Sequence of chain 1.A:
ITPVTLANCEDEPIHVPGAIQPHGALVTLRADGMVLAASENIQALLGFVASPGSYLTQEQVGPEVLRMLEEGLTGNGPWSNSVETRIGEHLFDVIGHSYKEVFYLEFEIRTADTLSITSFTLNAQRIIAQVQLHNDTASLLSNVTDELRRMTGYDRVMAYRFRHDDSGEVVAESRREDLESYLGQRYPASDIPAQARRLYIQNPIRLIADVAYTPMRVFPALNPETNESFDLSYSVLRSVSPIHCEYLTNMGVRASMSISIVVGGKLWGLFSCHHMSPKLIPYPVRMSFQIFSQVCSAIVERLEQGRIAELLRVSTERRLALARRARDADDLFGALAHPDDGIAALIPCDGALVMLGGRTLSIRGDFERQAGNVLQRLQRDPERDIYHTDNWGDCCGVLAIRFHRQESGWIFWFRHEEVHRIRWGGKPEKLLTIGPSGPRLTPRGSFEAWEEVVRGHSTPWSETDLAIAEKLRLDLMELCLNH

Binding-site contacts:
Ligand atom CAA contacts residue HIS247 of chain 1.A at 2.2 Å.
Ligand atom C1D contacts residue ASP194 of chain 1.A at 3.4 Å.
Ligand atom NA contacts residue ASP194 of chain 1.A at 3.3 Å (salt-bridge).
Ligand atom CMB contacts residue TYR250 of chain 1.A at 2.5 Å (hydrophobic).
Ligand atom C2A contacts residue HIS247 of chain 1.A at 2.7 Å.
Ligand atom C3A contacts residue HIS247 of chain 1.A at 3.3 Å.
Ligand atom CAB contacts residue GLN188 of chain 1.A at 2.7 Å.
Ligand atom C1D contacts residue PRO196 of chain 1.A at 3.5 Å (hydrophobic).
Ligand atom O2D contacts residue ILE211 of chain 1.A at 3.6 Å.
Ligand atom OB contacts residue TYR163 of chain 1.A at 3.1 Å (h-bond).
Ligand atom CGD contacts residue ARG209 of chain 1.A at 2.9 Å.
Ligand atom C1A contacts residue HIS247 of chain 1.A at 3.5 Å.
Ligand atom CBC contacts residue CYS12 of chain 1.A at 1.7 Å (hydrophobic).
Ligand atom O2A contacts residue SER275 of chain 1.A at 3.4 Å (h-bond).
Ligand atom C4C contacts residue ASP194 of chain 1.A at 3.4 Å.
Ligand atom O2A contacts residue SER261 of chain 1.A at 3.1 Å (h-bond).
Ligand atom OC contacts residue ASP194 of chain 1.A at 2.8 Å (salt-bridge).
Ligand atom CBB contacts residue VAL173 of chain 1.A at 3.5 Å (hydrophobic).
Ligand atom CHD contacts residue PRO196 of chain 1.A at 3.4 Å (hydrophobic).
Ligand atom CGA contacts residue SER275 of chain 1.A at 3.3 Å.
Ligand atom NA contacts residue ILE195 of chain 1.A at 3.5 Å.
Ligand atom CMD contacts residue ILE17 of chain 1.A at 3.1 Å (hydrophobic).
Ligand atom ND contacts residue ASP194 of chain 1.A at 2.6 Å (salt-bridge).
Ligand atom O2D contacts residue ARG209 of chain 1.A at 2.9 Å (salt-bridge).
Ligand atom O2D contacts residue HIS247 of chain 1.A at 3.5 Å.
Ligand atom CHA contacts residue TYR203 of chain 1.A at 3.6 Å (hydrophobic).
Ligand atom CBA contacts residue TYR203 of chain 1.A at 2.7 Å (hydrophobic).
Ligand atom CHB contacts residue ASP194 of chain 1.A at 3.4 Å.
Ligand atom O1A contacts residue SER275 of chain 1.A at 2.9 Å (h-bond).
Ligand atom C4D contacts residue ASP194 of chain 1.A at 3.5 Å.
Ligand atom CMC contacts residue ARG453 of chain 1.A at 3.5 Å.
Ligand atom O1D contacts residue ARG209 of chain 1.A at 2.4 Å (salt-bridge).
Ligand atom OB contacts residue MET161 of chain 1.A at 3.5 Å.
Ligand atom NC contacts residue ASP194 of chain 1.A at 3.1 Å (salt-bridge).
Ligand atom OC contacts residue TYR250 of chain 1.A at 3.2 Å.
Ligand atom O2A contacts residue SER259 of chain 1.A at 3.5 Å (h-bond).
Ligand atom CAD contacts residue TYR203 of chain 1.A at 3.5 Å (hydrophobic).
Ligand atom CAC contacts residue CYS12 of chain 1.A at 2.8 Å (hydrophobic).
Ligand atom CMB contacts residue SER459 of chain 1.A at 3.6 Å.
Ligand atom CBB contacts residue GLN188 of chain 1.A at 3.1 Å.

This small molecule binds to this protein.
Small molecule (SMILES): C=CC1=C(C)/C(=C/c2[nH]c(/C=C3\N=C(/C=C4\NC(=O)C(C)=C4C=C)C(C)=C3CCC(=O)O)c(CCC(=O)O)c2C)NC1=O